Binding-site contacts:
Ligand atom O1A contacts residue ASN318 of chain 4.A at 3.0 Å (h-bond).
Ligand atom N5 contacts residue SER291 of chain 4.A at 3.3 Å (h-bond).
Ligand atom O1B contacts residue SER289 of chain 4.A at 4.1 Å.
Ligand atom C9 contacts residue SER289 of chain 4.A at 3.6 Å.
Ligand atom O7 contacts residue TRP321 of chain 4.A at 4.1 Å.
Ligand atom O4 contacts residue ASN318 of chain 4.A at 2.6 Å (h-bond).
Ligand atom C10 contacts residue TRP321 of chain 4.A at 3.8 Å (hydrophobic).
Ligand atom O9 contacts residue LYS352 of chain 4.A at 2.9 Å (salt-bridge).
Ligand atom O10 contacts residue TRP321 of chain 4.A at 4.0 Å.
Ligand atom C5 contacts residue ASN318 of chain 4.A at 3.7 Å.
Ligand atom C5 contacts residue SER291 of chain 4.A at 4.3 Å.
Ligand atom C1 contacts residue SER286 of chain 4.A at 3.4 Å.
Ligand atom O8 contacts residue SER286 of chain 4.A at 4.0 Å.
Ligand atom C3 contacts residue ASN318 of chain 4.A at 3.8 Å.
Ligand atom C6 contacts residue SER289 of chain 4.A at 4.2 Å.
Ligand atom C6 contacts residue SER291 of chain 4.A at 4.1 Å.
Ligand atom O8 contacts residue ALA288 of chain 4.A at 4.0 Å.
Ligand atom O8 contacts residue SER289 of chain 4.A at 2.7 Å (h-bond).
Ligand atom C11 contacts residue TRP321 of chain 4.A at 3.7 Å (hydrophobic).
Ligand atom C11 contacts residue SER291 of chain 4.A at 3.6 Å.
Ligand atom C11 contacts residue ASN318 of chain 4.A at 3.7 Å.
Ligand atom N5 contacts residue TRP321 of chain 4.A at 4.3 Å.
Ligand atom O1B contacts residue ALA288 of chain 4.A at 3.9 Å.
Ligand atom C10 contacts residue SER291 of chain 4.A at 3.8 Å.
Ligand atom C11 contacts residue ASP320 of chain 4.A at 3.7 Å.
Ligand atom O1A contacts residue SER286 of chain 4.A at 3.5 Å (h-bond).
Ligand atom C7 contacts residue SER291 of chain 4.A at 4.2 Å.
Ligand atom O4 contacts residue THR319 of chain 4.A at 4.1 Å.
Ligand atom C11 contacts residue THR319 of chain 4.A at 3.5 Å.
Ligand atom C9 contacts residue TRP321 of chain 4.A at 4.0 Å (hydrophobic).
Ligand atom O1B contacts residue SER286 of chain 4.A at 2.6 Å (h-bond).
Ligand atom C7 contacts residue SER289 of chain 4.A at 3.9 Å.
Ligand atom C1 contacts residue ASN318 of chain 4.A at 4.0 Å.
Ligand atom C4 contacts residue ASN318 of chain 4.A at 3.1 Å.
Ligand atom C7 contacts residue TRP321 of chain 4.A at 3.9 Å (hydrophobic).
Ligand atom C9 contacts residue LYS352 of chain 4.A at 3.5 Å.
Ligand atom O9 contacts residue SER289 of chain 4.A at 4.2 Å.
Ligand atom N5 contacts residue ASN318 of chain 4.A at 3.1 Å (h-bond).
Ligand atom C8 contacts residue SER289 of chain 4.A at 3.5 Å.
Ligand atom C10 contacts residue ASN318 of chain 4.A at 3.6 Å.

The protein below binds the small molecule below.
Small molecule (SMILES): CC(=O)N[C@H]1[C@H]([C@H](O)[C@H](O)CO)O[C@@](O)(C(=O)O)C[C@@H]1O

Sequence of chain 4.A:
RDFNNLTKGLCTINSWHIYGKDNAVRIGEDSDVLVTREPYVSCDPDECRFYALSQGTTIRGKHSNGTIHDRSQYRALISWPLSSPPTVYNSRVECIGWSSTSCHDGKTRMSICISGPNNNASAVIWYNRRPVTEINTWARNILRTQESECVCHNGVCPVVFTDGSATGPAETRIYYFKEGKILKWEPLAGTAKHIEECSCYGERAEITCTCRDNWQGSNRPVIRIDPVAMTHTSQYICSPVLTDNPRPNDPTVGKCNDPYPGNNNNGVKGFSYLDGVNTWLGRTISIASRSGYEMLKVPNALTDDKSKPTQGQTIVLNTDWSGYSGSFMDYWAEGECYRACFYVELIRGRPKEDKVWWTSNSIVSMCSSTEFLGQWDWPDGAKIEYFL